Sequence of chain 1.J:
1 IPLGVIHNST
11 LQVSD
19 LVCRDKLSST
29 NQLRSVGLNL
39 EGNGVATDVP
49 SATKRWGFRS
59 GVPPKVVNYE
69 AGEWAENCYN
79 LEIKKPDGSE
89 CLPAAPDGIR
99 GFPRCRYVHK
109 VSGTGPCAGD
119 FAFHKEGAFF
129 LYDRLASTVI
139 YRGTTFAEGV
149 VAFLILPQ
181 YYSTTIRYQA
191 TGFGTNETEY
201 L

Binding-site contacts:
Ligand atom C3 contacts residue ASN196 of chain 1.J at 3.7 Å.
Ligand atom C3 contacts residue SER26 of chain 1.B at 4.4 Å.
Ligand atom C2 contacts residue ASN196 of chain 1.J at 2.3 Å.
Ligand atom O7 contacts residue ASN196 of chain 1.J at 3.0 Å (h-bond).
Ligand atom C4 contacts residue ASN196 of chain 1.J at 4.2 Å.
Ligand atom O5 contacts residue ASN196 of chain 1.J at 2.4 Å (h-bond).
Ligand atom C7 contacts residue ASN196 of chain 1.J at 3.1 Å.
Ligand atom O4 contacts residue SER26 of chain 1.B at 3.6 Å (h-bond).
Ligand atom C5 contacts residue SER26 of chain 1.B at 4.4 Å.
Ligand atom C5 contacts residue ASN196 of chain 1.J at 3.7 Å.
Ligand atom C8 contacts residue ASN196 of chain 1.J at 4.0 Å.
Ligand atom C7 contacts residue GLU197 of chain 1.J at 4.4 Å.
Ligand atom C8 contacts residue GLU197 of chain 1.J at 3.8 Å.
Ligand atom N2 contacts residue ASN196 of chain 1.J at 2.8 Å (h-bond).
Ligand atom C1 contacts residue ASN196 of chain 1.J at 1.4 Å.
Ligand atom C4 contacts residue SER26 of chain 1.B at 4.3 Å.
Ligand atom N2 contacts residue GLU197 of chain 1.J at 4.0 Å.

Sequence of chain 1.B:
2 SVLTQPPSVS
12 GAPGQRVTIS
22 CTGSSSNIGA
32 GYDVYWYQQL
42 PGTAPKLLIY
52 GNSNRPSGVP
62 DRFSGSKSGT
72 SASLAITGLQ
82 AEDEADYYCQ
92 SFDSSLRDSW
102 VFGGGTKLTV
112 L

The small molecule below binds the protein below.
Small molecule (SMILES): CC(=O)N[C@@H]1[C@@H](O)[C@H](O)[C@@H](CO)O[C@H]1O